A small-molecule ligand and the protein it binds are described below.
Small molecule (SMILES): Cc1ncc(COP(=O)(O)O)c(CNC2(C(=O)O)CC2)c1O

Sequence of chain 1.A:
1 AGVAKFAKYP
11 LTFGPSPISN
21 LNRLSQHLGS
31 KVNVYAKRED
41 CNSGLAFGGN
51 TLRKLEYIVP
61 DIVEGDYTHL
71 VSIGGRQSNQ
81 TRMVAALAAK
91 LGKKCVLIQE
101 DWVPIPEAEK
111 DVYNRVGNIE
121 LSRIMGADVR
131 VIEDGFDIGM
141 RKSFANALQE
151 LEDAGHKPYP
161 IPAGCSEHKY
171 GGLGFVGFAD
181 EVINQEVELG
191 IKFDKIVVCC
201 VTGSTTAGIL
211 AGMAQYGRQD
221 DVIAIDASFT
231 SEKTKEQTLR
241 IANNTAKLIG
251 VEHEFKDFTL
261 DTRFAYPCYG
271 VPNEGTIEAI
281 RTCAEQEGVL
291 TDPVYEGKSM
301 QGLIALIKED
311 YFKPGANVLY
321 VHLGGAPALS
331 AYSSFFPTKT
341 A

Binding-site contacts:
Ligand atom C9 contacts residue GLY164 of chain 1.A at 3.0 Å.
Ligand atom C2A contacts residue GLU296 of chain 1.A at 3.3 Å.
Ligand atom C9 contacts residue ALA163 of chain 1.A at 3.6 Å (hydrophobic).
Ligand atom P contacts residue GLY203 of chain 1.A at 2.9 Å.
Ligand atom O2P contacts residue LYS54 of chain 1.A at 3.1 Å (salt-bridge).
Ligand atom N1 contacts residue TYR295 of chain 1.A at 3.1 Å.
Ligand atom N1 contacts residue GLU296 of chain 1.A at 3.4 Å (salt-bridge).
Ligand atom O8 contacts residue GLY74 of chain 1.A at 3.2 Å.
Ligand atom P contacts residue VAL201 of chain 1.A at 3.6 Å.
Ligand atom C5A contacts residue VAL201 of chain 1.A at 3.6 Å (hydrophobic).
Ligand atom O8 contacts residue SER78 of chain 1.A at 2.0 Å (h-bond).
Ligand atom C2 contacts residue TYR295 of chain 1.A at 3.1 Å (hydrophobic).
Ligand atom O1P contacts residue CYS200 of chain 1.A at 3.6 Å.
Ligand atom O2P contacts residue THR205 of chain 1.A at 3.0 Å (h-bond).
Ligand atom O2P contacts residue SER204 of chain 1.A at 2.8 Å (h-bond).
Ligand atom N contacts residue TYR295 of chain 1.A at 3.5 Å (h-bond).
Ligand atom O3P contacts residue GLY203 of chain 1.A at 2.5 Å (h-bond).
Ligand atom C5 contacts residue TYR295 of chain 1.A at 3.4 Å (hydrophobic).
Ligand atom C4 contacts residue TYR295 of chain 1.A at 3.3 Å (hydrophobic).
Ligand atom O2P contacts residue THR202 of chain 1.A at 3.1 Å (h-bond).
Ligand atom C2A contacts residue TYR295 of chain 1.A at 3.3 Å (hydrophobic).
Ligand atom C7 contacts residue SER78 of chain 1.A at 2.3 Å.
Ligand atom O7 contacts residue GLN80 of chain 1.A at 3.0 Å (h-bond).
Ligand atom C3 contacts residue TYR295 of chain 1.A at 3.4 Å (hydrophobic).
Ligand atom O2P contacts residue GLY203 of chain 1.A at 3.4 Å (h-bond).
Ligand atom P contacts residue THR202 of chain 1.A at 3.3 Å.
Ligand atom C9 contacts residue THR202 of chain 1.A at 3.5 Å.
Ligand atom C10 contacts residue THR202 of chain 1.A at 3.2 Å.
Ligand atom O3 contacts residue TYR295 of chain 1.A at 3.5 Å.
Ligand atom O8 contacts residue GLY75 of chain 1.A at 3.7 Å.
Ligand atom C2A contacts residue ASN79 of chain 1.A at 3.6 Å.
Ligand atom O3P contacts residue THR202 of chain 1.A at 2.0 Å (h-bond).
Ligand atom O3 contacts residue ASN79 of chain 1.A at 3.0 Å (h-bond).
Ligand atom O1P contacts residue GLY203 of chain 1.A at 2.8 Å (h-bond).
Ligand atom O7 contacts residue ASN79 of chain 1.A at 2.7 Å (h-bond).
Ligand atom O4P contacts residue THR205 of chain 1.A at 3.5 Å (h-bond).
Ligand atom C6 contacts residue TYR295 of chain 1.A at 3.2 Å (hydrophobic).
Ligand atom O3P contacts residue VAL201 of chain 1.A at 3.0 Å.
Ligand atom O1P contacts residue VAL201 of chain 1.A at 3.2 Å (h-bond).
Ligand atom O7 contacts residue SER78 of chain 1.A at 2.1 Å (h-bond).